Binding-site contacts:
Ligand atom N2 contacts residue ASN704 of chain 1.C at 2.9 Å (h-bond).
Ligand atom C5 contacts residue ASN704 of chain 1.C at 3.6 Å.
Ligand atom O6 contacts residue GLN913 of chain 1.C at 3.5 Å (h-bond).
Ligand atom C1 contacts residue LEU909 of chain 1.C at 4.1 Å (hydrophobic).
Ligand atom O4 contacts residue LEU909 of chain 1.C at 3.7 Å.
Ligand atom C7 contacts residue LEU909 of chain 1.C at 3.7 Å (hydrophobic).
Ligand atom C1 contacts residue GLN1058 of chain 1.C at 4.2 Å.
Ligand atom O7 contacts residue ASN704 of chain 1.C at 3.2 Å (h-bond).
Ligand atom C2 contacts residue LEU909 of chain 1.C at 4.2 Å (hydrophobic).
Ligand atom O5 contacts residue GLN1058 of chain 1.C at 3.7 Å.
Ligand atom C6 contacts residue GLN913 of chain 1.C at 4.4 Å.
Ligand atom C1 contacts residue ASN704 of chain 1.C at 1.4 Å.
Ligand atom C5 contacts residue GLN913 of chain 1.C at 4.3 Å.
Ligand atom C3 contacts residue ASN704 of chain 1.C at 3.8 Å.
Ligand atom O7 contacts residue LEU909 of chain 1.C at 3.4 Å.
Ligand atom C4 contacts residue ASN704 of chain 1.C at 4.2 Å.
Ligand atom C8 contacts residue GLN913 of chain 1.C at 4.5 Å.
Ligand atom N2 contacts residue LEU909 of chain 1.C at 4.1 Å.
Ligand atom C4 contacts residue LEU909 of chain 1.C at 4.2 Å (hydrophobic).
Ligand atom C2 contacts residue ASN704 of chain 1.C at 2.4 Å.
Ligand atom C8 contacts residue ASN704 of chain 1.C at 4.4 Å.
Ligand atom C3 contacts residue LEU909 of chain 1.C at 3.8 Å (hydrophobic).
Ligand atom O5 contacts residue ASN704 of chain 1.C at 2.3 Å (h-bond).
Ligand atom C5 contacts residue LEU909 of chain 1.C at 4.0 Å (hydrophobic).
Ligand atom C7 contacts residue ASN704 of chain 1.C at 3.3 Å.
Ligand atom C8 contacts residue LEU909 of chain 1.C at 4.0 Å (hydrophobic).

A small-molecule ligand and the protein it binds are described below.
Small molecule (SMILES): CC(=O)N[C@H]1[C@H](O[C@H]2[C@H](O)[C@@H](NC(C)=O)CO[C@@H]2CO)O[C@H](CO)[C@@H](O)[C@@H]1O

Sequence of chain 1.C:
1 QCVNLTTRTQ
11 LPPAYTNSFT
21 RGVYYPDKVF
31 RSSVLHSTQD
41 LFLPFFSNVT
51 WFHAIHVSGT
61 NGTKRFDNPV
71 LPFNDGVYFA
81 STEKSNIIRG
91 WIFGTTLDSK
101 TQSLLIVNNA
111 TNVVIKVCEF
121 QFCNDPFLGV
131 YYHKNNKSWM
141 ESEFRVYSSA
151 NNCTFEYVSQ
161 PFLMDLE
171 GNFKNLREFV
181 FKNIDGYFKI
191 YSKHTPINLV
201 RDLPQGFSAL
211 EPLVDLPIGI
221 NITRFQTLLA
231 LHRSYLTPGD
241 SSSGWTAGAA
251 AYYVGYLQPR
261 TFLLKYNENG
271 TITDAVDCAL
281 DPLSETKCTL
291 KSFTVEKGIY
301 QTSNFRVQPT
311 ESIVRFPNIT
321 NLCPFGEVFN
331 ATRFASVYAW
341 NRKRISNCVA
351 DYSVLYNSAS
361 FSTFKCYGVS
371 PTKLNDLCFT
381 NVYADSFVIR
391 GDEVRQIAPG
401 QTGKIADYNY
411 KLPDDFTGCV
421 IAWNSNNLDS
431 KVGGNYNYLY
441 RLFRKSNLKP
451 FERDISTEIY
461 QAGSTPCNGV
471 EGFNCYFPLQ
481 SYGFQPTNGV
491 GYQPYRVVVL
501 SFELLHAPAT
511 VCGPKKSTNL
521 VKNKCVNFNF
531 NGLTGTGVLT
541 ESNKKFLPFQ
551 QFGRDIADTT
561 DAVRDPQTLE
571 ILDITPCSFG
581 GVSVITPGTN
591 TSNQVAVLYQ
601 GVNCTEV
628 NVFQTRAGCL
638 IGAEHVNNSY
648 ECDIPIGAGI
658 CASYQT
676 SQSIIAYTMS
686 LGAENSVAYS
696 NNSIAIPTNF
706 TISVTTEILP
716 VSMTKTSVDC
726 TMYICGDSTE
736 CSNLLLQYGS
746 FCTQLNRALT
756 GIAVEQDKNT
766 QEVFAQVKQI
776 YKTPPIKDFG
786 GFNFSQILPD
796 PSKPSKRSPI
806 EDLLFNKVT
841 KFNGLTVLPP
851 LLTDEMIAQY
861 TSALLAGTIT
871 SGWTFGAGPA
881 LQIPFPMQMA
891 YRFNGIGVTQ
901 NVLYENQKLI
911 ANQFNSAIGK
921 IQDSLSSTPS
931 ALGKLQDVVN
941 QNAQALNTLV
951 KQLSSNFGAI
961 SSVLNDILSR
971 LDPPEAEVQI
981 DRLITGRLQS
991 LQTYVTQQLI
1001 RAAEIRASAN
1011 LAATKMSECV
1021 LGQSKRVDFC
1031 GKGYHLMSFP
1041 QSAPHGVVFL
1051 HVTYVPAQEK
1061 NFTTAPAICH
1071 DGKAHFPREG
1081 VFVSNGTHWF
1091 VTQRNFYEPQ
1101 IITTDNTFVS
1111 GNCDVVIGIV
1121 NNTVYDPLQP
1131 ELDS